Sequence of chain 2.F:
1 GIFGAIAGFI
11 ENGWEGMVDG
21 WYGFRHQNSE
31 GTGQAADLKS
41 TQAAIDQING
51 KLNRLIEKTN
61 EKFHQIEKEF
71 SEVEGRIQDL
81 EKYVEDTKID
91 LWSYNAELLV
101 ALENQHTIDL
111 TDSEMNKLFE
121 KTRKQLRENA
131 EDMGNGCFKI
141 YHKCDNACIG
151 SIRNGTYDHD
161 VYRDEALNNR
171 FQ

Binding-site contacts:
Ligand atom O3 contacts residue TRP21 of chain 2.F at 3.5 Å.
Ligand atom C8 contacts residue THR34 of chain 2.E at 3.7 Å.
Ligand atom C3 contacts residue ASN49 of chain 2.F at 4.1 Å.
Ligand atom C1 contacts residue ASN32 of chain 2.E at 1.4 Å.
Ligand atom O2 contacts residue ASN49 of chain 2.F at 3.8 Å.
Ligand atom O2 contacts residue ILE48 of chain 2.F at 3.4 Å.
Ligand atom O6 contacts residue ASN32 of chain 2.E at 4.4 Å.
Ligand atom C7 contacts residue THR34 of chain 2.E at 4.3 Å.
Ligand atom O6 contacts residue LEU52 of chain 2.F at 4.0 Å.
Ligand atom O3 contacts residue ILE45 of chain 2.F at 3.2 Å.
Ligand atom C5 contacts residue ASN32 of chain 2.E at 3.6 Å.
Ligand atom C3 contacts residue ASN32 of chain 2.E at 3.8 Å.
Ligand atom C7 contacts residue ASN32 of chain 2.E at 3.4 Å.
Ligand atom O5 contacts residue THR312 of chain 2.E at 3.2 Å (h-bond).
Ligand atom C2 contacts residue THR312 of chain 2.E at 4.0 Å.
Ligand atom C1 contacts residue THR312 of chain 2.E at 3.7 Å.
Ligand atom O2 contacts residue THR312 of chain 2.E at 3.8 Å.
Ligand atom N2 contacts residue ASN32 of chain 2.E at 2.9 Å (h-bond).
Ligand atom C3 contacts residue ILE45 of chain 2.F at 3.8 Å (hydrophobic).
Ligand atom C6 contacts residue LEU52 of chain 2.F at 4.4 Å (hydrophobic).
Ligand atom C6 contacts residue THR312 of chain 2.E at 4.3 Å.
Ligand atom O7 contacts residue THR34 of chain 2.E at 4.1 Å.
Ligand atom O2 contacts residue LEU52 of chain 2.F at 3.8 Å.
Ligand atom C2 contacts residue ASN32 of chain 2.E at 2.5 Å.
Ligand atom C4 contacts residue ILE45 of chain 2.F at 4.5 Å (hydrophobic).
Ligand atom O6 contacts residue THR312 of chain 2.E at 3.7 Å.
Ligand atom O5 contacts residue ASN49 of chain 2.F at 4.3 Å.
Ligand atom C2 contacts residue ASN49 of chain 2.F at 4.4 Å.
Ligand atom C5 contacts residue THR312 of chain 2.E at 4.3 Å.
Ligand atom O7 contacts residue ASN32 of chain 2.E at 3.6 Å (h-bond).
Ligand atom O5 contacts residue ASN32 of chain 2.E at 2.3 Å (h-bond).
Ligand atom C4 contacts residue ASN32 of chain 2.E at 4.2 Å.

This small molecule binds to this protein.
Small molecule (SMILES): CC(=O)N[C@H]1[C@H](O[C@H]2[C@H](O)[C@@H](NC(C)=O)CO[C@@H]2CO[C@@H]2O[C@@H](C)[C@@H](O)[C@@H](O)[C@@H]2O)O[C@H](CO)[C@@H](O)[C@@H]1O

Sequence of chain 2.E:
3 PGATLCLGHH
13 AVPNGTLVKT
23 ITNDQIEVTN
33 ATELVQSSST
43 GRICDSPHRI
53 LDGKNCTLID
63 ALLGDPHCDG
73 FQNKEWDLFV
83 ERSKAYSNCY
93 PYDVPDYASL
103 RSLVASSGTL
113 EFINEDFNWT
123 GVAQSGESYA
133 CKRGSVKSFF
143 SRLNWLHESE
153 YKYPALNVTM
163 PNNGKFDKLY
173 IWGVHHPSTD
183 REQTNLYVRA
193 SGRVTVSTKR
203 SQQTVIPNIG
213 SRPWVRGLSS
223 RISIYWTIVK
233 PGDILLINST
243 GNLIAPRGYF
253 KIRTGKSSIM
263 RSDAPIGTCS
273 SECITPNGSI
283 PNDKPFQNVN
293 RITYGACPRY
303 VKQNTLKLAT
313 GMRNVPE